Sequence of chain 1.A:
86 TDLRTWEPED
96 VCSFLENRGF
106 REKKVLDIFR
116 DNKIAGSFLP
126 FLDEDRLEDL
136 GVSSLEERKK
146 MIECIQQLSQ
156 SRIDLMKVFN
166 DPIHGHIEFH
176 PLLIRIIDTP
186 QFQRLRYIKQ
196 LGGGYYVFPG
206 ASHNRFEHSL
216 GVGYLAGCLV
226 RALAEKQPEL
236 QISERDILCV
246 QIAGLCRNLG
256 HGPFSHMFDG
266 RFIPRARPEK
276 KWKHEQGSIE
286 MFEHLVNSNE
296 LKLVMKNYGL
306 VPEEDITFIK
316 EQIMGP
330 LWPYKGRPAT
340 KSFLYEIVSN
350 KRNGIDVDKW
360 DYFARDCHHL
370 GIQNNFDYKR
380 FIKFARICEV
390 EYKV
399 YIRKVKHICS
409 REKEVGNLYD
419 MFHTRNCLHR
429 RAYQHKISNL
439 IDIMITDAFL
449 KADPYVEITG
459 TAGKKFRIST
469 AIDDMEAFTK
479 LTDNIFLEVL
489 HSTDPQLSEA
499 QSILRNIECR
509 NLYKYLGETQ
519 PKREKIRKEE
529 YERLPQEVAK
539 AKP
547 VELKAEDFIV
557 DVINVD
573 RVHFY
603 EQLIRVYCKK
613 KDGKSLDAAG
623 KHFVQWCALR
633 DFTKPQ

Binding-site contacts:
Ligand atom PB contacts residue DGT1 of chain 2.E at 3.8 Å.
Ligand atom O6 contacts residue ARG429 of chain 2.A at 3.0 Å.
Ligand atom C1' contacts residue PHE203 of chain 2.A at 3.4 Å (hydrophobic).
Ligand atom C8 contacts residue HIS433 of chain 2.A at 3.7 Å.
Ligand atom N3 contacts residue HIS171 of chain 1.A at 3.6 Å.
Ligand atom C1' contacts residue ASN165 of chain 1.A at 3.3 Å.
Ligand atom C5' contacts residue VAL163 of chain 1.A at 3.2 Å (hydrophobic).
Ligand atom C3' contacts residue ASN165 of chain 1.A at 3.9 Å.
Ligand atom O4' contacts residue ASN165 of chain 1.A at 2.7 Å.
Ligand atom C2' contacts residue VAL202 of chain 2.A at 3.4 Å (hydrophobic).
Ligand atom O2B contacts residue LYS434 of chain 2.A at 3.7 Å.
Ligand atom N2 contacts residue ARG429 of chain 2.A at 3.5 Å (salt-bridge).
Ligand atom C5' contacts residue DGT1 of chain 2.E at 3.8 Å.
Ligand atom O1A contacts residue HIS433 of chain 2.A at 3.5 Å (h-bond).
Ligand atom O2G contacts residue DGT1 of chain 2.E at 2.7 Å (h-bond).
Ligand atom O2B contacts residue DGT1 of chain 2.E at 3.4 Å.
Ligand atom N1 contacts residue ARG429 of chain 2.A at 3.1 Å.
Ligand atom O1B contacts residue MG1 of chain 2.D at 1.9 Å.
Ligand atom O5' contacts residue DGT1 of chain 2.E at 3.6 Å (h-bond).
Ligand atom C3' contacts residue VAL202 of chain 2.A at 3.4 Å (hydrophobic).
Ligand atom O1G contacts residue LYS434 of chain 2.A at 3.5 Å (salt-bridge).
Ligand atom O3' contacts residue DGT1 of chain 2.E at 3.5 Å.
Ligand atom C2' contacts residue PHE203 of chain 2.A at 3.4 Å (hydrophobic).
Ligand atom C2 contacts residue HIS171 of chain 1.A at 3.8 Å.
Ligand atom O2B contacts residue HIS433 of chain 2.A at 3.5 Å (h-bond).
Ligand atom O1B contacts residue DGT1 of chain 2.E at 3.2 Å (h-bond).
Ligand atom N9 contacts residue PHE203 of chain 2.A at 3.6 Å.
Ligand atom PG contacts residue LYS434 of chain 2.A at 3.7 Å.
Ligand atom C4' contacts residue VAL163 of chain 1.A at 3.3 Å (hydrophobic).
Ligand atom C6 contacts residue ARG429 of chain 2.A at 3.3 Å.
Ligand atom PB contacts residue MG1 of chain 2.D at 3.3 Å.
Ligand atom C4' contacts residue ASN165 of chain 1.A at 3.4 Å.
Ligand atom O3B contacts residue LYS434 of chain 2.A at 2.7 Å (salt-bridge).
Ligand atom N2 contacts residue HIS171 of chain 1.A at 3.7 Å.
Ligand atom O3' contacts residue ASN165 of chain 1.A at 3.2 Å (h-bond).
Ligand atom O3A contacts residue DGT1 of chain 2.E at 3.7 Å.
Ligand atom O3' contacts residue VAL163 of chain 1.A at 3.9 Å.
Ligand atom O3' contacts residue PHE164 of chain 1.A at 3.8 Å.
Ligand atom O2G contacts residue MG1 of chain 2.D at 3.3 Å.
Ligand atom O3' contacts residue VAL202 of chain 2.A at 2.6 Å (h-bond).

This small molecule binds to this protein.
Small molecule (SMILES): Nc1nc2c(ncn2[C@H]2C[C@H](O)[C@@H](CO[P](=O)(O)O[P](=O)(O)OP(=O)(O)O)O2)c(=O)[nH]1

Sequence of chain 2.A:
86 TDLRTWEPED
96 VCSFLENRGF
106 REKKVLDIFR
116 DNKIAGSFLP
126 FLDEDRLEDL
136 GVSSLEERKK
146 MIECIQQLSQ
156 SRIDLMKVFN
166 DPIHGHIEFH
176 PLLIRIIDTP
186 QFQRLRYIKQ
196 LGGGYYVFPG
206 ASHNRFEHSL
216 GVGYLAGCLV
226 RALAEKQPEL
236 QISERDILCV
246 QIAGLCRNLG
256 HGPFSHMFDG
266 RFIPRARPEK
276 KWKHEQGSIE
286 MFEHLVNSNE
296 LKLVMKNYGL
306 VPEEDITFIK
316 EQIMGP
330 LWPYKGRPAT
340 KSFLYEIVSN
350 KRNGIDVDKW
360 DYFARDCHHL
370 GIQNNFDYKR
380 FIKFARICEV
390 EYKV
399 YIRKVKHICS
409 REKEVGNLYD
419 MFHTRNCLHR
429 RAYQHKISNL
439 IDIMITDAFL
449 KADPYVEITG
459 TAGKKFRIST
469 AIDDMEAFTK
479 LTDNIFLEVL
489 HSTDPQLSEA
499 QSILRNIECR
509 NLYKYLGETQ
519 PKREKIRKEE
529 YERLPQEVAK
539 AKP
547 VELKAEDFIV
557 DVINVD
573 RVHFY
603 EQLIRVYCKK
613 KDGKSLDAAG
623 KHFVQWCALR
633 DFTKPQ